Sequence of chain 1.A:
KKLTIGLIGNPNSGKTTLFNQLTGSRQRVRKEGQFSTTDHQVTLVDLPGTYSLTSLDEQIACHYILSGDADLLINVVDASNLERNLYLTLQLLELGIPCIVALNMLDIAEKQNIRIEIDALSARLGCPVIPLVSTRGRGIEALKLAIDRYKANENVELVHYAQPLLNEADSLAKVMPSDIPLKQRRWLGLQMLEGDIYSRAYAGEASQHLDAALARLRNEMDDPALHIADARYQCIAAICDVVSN

Binding-site contacts:
Ligand atom PB contacts residue MG1 of chain 1.E at 3.7 Å.
Ligand atom O1A contacts residue GLY15 of chain 1.A at 3.2 Å.
Ligand atom O1A contacts residue THR17 of chain 1.A at 3.2 Å (h-bond).
Ligand atom O1G contacts residue MG1 of chain 1.E at 2.0 Å.
Ligand atom O2G contacts residue ASN13 of chain 1.A at 3.7 Å.
Ligand atom O3A contacts residue GLY15 of chain 1.A at 3.1 Å (h-bond).
Ligand atom O1B contacts residue LYS16 of chain 1.A at 2.9 Å (salt-bridge).
Ligand atom O1B contacts residue ASN13 of chain 1.A at 3.5 Å (h-bond).
Ligand atom O1B contacts residue SER14 of chain 1.A at 3.3 Å (h-bond).
Ligand atom PB contacts residue LYS16 of chain 1.A at 3.5 Å.
Ligand atom O3A contacts residue LYS16 of chain 1.A at 3.6 Å (salt-bridge).
Ligand atom C2 contacts residue ASP123 of chain 1.A at 3.5 Å.
Ligand atom C5 contacts residue MET121 of chain 1.A at 3.6 Å (hydrophobic).
Ligand atom O2G contacts residue LYS16 of chain 1.A at 2.7 Å (salt-bridge).
Ligand atom O6 contacts residue SER150 of chain 1.A at 3.0 Å (h-bond).
Ligand atom O5' contacts residue THR18 of chain 1.A at 3.6 Å (h-bond).
Ligand atom N7 contacts residue ASN120 of chain 1.A at 3.4 Å (h-bond).
Ligand atom O1A contacts residue THR18 of chain 1.A at 2.7 Å (h-bond).
Ligand atom O6 contacts residue ASN120 of chain 1.A at 3.4 Å (h-bond).
Ligand atom C8 contacts residue THR18 of chain 1.A at 3.4 Å.
Ligand atom N1 contacts residue THR151 of chain 1.A at 3.4 Å (h-bond).
Ligand atom N1 contacts residue MET121 of chain 1.A at 3.6 Å.
Ligand atom O6 contacts residue MET121 of chain 1.A at 3.5 Å (h-bond).
Ligand atom N3B contacts residue ASN13 of chain 1.A at 3.2 Å (h-bond).
Ligand atom N1 contacts residue ASP123 of chain 1.A at 3.1 Å (salt-bridge).
Ligand atom O1A contacts residue LYS16 of chain 1.A at 3.6 Å.
Ligand atom C4 contacts residue THR151 of chain 1.A at 3.6 Å.
Ligand atom N2 contacts residue ILE124 of chain 1.A at 3.5 Å.
Ligand atom O1B contacts residue GLY15 of chain 1.A at 3.3 Å (h-bond).
Ligand atom O2B contacts residue THR17 of chain 1.A at 2.6 Å (h-bond).
Ligand atom O2B contacts residue LYS16 of chain 1.A at 3.6 Å.
Ligand atom C6 contacts residue MET121 of chain 1.A at 3.5 Å (hydrophobic).
Ligand atom O1G contacts residue THR17 of chain 1.A at 3.6 Å.
Ligand atom O2B contacts residue MG1 of chain 1.E at 2.5 Å.
Ligand atom O2G contacts residue PRO12 of chain 1.A at 3.3 Å.
Ligand atom C5 contacts residue THR151 of chain 1.A at 3.7 Å.
Ligand atom N2 contacts residue ASP123 of chain 1.A at 2.8 Å (salt-bridge).
Ligand atom PG contacts residue MG1 of chain 1.E at 3.3 Å.
Ligand atom O2' contacts residue THR151 of chain 1.A at 3.7 Å.
Ligand atom C6 contacts residue THR151 of chain 1.A at 3.5 Å.

A protein and the small-molecule ligand that binds it are described below.
Small molecule (SMILES): CNc1ccccc1C(=O)O[C@H]1C(=O)[C@H](n2cnc3c(=O)[nH]c(N)nc32)O[C@@H]1CO[P](=O)(O)O[P](=O)(O)NP(=O)(O)O